A protein and the small-molecule ligand that binds it are described below.
Small molecule (SMILES): CC(=O)N[C@@H]1[C@@H](O)[C@H](O)[C@@H](CO)O[C@H]1O

Binding-site contacts:
Ligand atom C3 contacts residue ASN69 of chain 1.BA at 3.8 Å.
Ligand atom C7 contacts residue ASN69 of chain 1.BA at 3.1 Å.
Ligand atom C2 contacts residue ASN69 of chain 1.BA at 2.5 Å.
Ligand atom O7 contacts residue ASN69 of chain 1.BA at 3.0 Å.
Ligand atom C1 contacts residue ASN69 of chain 1.BA at 1.5 Å.
Ligand atom C8 contacts residue ASN69 of chain 1.BA at 4.3 Å.
Ligand atom O6 contacts residue ASN69 of chain 1.BA at 4.2 Å.
Ligand atom C5 contacts residue ASN69 of chain 1.BA at 3.8 Å.
Ligand atom C4 contacts residue ASN69 of chain 1.BA at 4.2 Å.
Ligand atom O5 contacts residue ASN69 of chain 1.BA at 2.5 Å (h-bond).
Ligand atom N2 contacts residue ASN69 of chain 1.BA at 2.8 Å (h-bond).

Sequence of chain 1.BA:
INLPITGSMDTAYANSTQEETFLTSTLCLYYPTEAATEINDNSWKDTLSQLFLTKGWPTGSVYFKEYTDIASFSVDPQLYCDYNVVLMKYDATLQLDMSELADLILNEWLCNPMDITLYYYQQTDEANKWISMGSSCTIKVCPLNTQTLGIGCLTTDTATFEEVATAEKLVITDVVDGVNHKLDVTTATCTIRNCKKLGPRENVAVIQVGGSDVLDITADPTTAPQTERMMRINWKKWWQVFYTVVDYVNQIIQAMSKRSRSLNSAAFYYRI